Binding-site contacts:
Ligand atom O3 contacts residue ILE149 of chain 1.B at 3.9 Å.
Ligand atom O3 contacts residue GLU114 of chain 1.B at 3.0 Å (salt-bridge).
Ligand atom O1 contacts residue SER169 of chain 1.B at 2.9 Å (h-bond).
Ligand atom O3 contacts residue LYS69 of chain 1.B at 2.9 Å (salt-bridge).
Ligand atom C2 contacts residue SER169 of chain 1.B at 4.0 Å.
Ligand atom C5 contacts residue LYS69 of chain 1.B at 3.7 Å.
Ligand atom C3 contacts residue PHE158 of chain 1.B at 3.9 Å (hydrophobic).
Ligand atom C5 contacts residue ALA168 of chain 1.B at 3.5 Å (hydrophobic).
Ligand atom O3 contacts residue GLU147 of chain 1.B at 3.0 Å (salt-bridge).
Ligand atom C4 contacts residue SER169 of chain 1.B at 4.1 Å.
Ligand atom O3 contacts residue MET70 of chain 1.B at 3.5 Å (h-bond).
Ligand atom O4 contacts residue GLY71 of chain 1.B at 3.4 Å.
Ligand atom O1 contacts residue EDO1 of chain 1.Q at 2.2 Å (h-bond).
Ligand atom O1 contacts residue SER151 of chain 1.B at 3.8 Å.
Ligand atom O2 contacts residue VAL163 of chain 1.B at 3.5 Å.
Ligand atom C1 contacts residue SER169 of chain 1.B at 2.9 Å.
Ligand atom O3 contacts residue MG1 of chain 1.L at 2.2 Å.
Ligand atom C1 contacts residue EDO1 of chain 1.Q at 3.3 Å.
Ligand atom C1 contacts residue PHE158 of chain 1.B at 3.5 Å (hydrophobic).
Ligand atom O5 contacts residue GLY71 of chain 1.B at 3.4 Å.
Ligand atom C2 contacts residue PHE158 of chain 1.B at 3.3 Å (hydrophobic).
Ligand atom O4 contacts residue MG1 of chain 1.L at 3.6 Å.
Ligand atom C6 contacts residue LYS69 of chain 1.B at 3.7 Å.
Ligand atom C6 contacts residue GLY71 of chain 1.B at 3.6 Å.
Ligand atom C4 contacts residue ILE149 of chain 1.B at 3.9 Å (hydrophobic).
Ligand atom C3 contacts residue VAL163 of chain 1.B at 4.1 Å (hydrophobic).
Ligand atom O4 contacts residue GLU114 of chain 1.B at 3.5 Å (salt-bridge).
Ligand atom O4 contacts residue MET70 of chain 1.B at 3.8 Å.
Ligand atom O5 contacts residue LYS69 of chain 1.B at 3.8 Å.
Ligand atom O5 contacts residue ALA168 of chain 1.B at 3.2 Å (h-bond).
Ligand atom O2 contacts residue PHE158 of chain 1.B at 3.0 Å.
Ligand atom C6 contacts residue MG1 of chain 1.L at 3.2 Å.
Ligand atom C6 contacts residue MET70 of chain 1.B at 3.8 Å (hydrophobic).
Ligand atom C4 contacts residue ALA168 of chain 1.B at 3.6 Å (hydrophobic).
Ligand atom O4 contacts residue LEU72 of chain 1.B at 4.1 Å.
Ligand atom C2 contacts residue EDO1 of chain 1.Q at 4.0 Å.
Ligand atom C6 contacts residue GLU114 of chain 1.B at 3.6 Å.
Ligand atom C3 contacts residue SER169 of chain 1.B at 3.9 Å.
Ligand atom C5 contacts residue GLY71 of chain 1.B at 3.9 Å.
Ligand atom O2 contacts residue SER169 of chain 1.B at 2.7 Å (h-bond).

Sequence of chain 1.B:
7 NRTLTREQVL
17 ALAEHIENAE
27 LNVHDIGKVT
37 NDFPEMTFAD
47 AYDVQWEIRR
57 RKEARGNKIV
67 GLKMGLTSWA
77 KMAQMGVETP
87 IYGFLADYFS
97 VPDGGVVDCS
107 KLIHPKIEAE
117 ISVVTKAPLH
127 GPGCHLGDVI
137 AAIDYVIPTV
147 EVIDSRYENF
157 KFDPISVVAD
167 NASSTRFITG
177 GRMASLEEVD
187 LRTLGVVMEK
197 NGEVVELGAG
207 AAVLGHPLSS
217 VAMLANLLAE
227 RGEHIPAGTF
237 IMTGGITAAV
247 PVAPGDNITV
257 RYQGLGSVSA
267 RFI

The small molecule below binds the protein below.
Small molecule (SMILES): O=C(O)CCCC(=O)C(=O)O